Sequence of chain 30.A:
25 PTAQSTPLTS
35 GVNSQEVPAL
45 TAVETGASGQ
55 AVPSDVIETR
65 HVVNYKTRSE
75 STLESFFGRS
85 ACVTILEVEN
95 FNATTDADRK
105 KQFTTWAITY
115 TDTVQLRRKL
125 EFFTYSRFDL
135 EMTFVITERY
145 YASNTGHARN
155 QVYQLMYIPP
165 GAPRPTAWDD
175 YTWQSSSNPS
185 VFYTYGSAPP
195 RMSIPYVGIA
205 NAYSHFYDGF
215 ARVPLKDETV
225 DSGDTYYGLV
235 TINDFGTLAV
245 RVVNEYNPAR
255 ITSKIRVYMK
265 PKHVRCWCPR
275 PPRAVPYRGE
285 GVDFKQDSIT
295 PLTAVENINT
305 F

Binding-site contacts:
Ligand atom O1B contacts residue SER147 of chain 30.A at 2.7 Å (h-bond).
Ligand atom C3 contacts residue PRO252 of chain 29.A at 3.8 Å (hydrophobic).
Ligand atom C1 contacts residue ALA146 of chain 30.A at 4.0 Å (hydrophobic).
Ligand atom C11 contacts residue ARG143 of chain 30.A at 4.0 Å.
Ligand atom O1B contacts residue ALA146 of chain 30.A at 4.3 Å.
Ligand atom O1A contacts residue ASN148 of chain 30.A at 4.3 Å.
Ligand atom O1B contacts residue PRO252 of chain 29.A at 3.3 Å.
Ligand atom C1 contacts residue SER147 of chain 30.A at 3.6 Å.
Ligand atom C6 contacts residue TYR145 of chain 30.A at 3.4 Å (hydrophobic).
Ligand atom C5 contacts residue TYR145 of chain 30.A at 3.3 Å (hydrophobic).
Ligand atom N5 contacts residue TYR250 of chain 29.A at 4.4 Å.
Ligand atom C6 contacts residue ALA146 of chain 30.A at 4.2 Å (hydrophobic).
Ligand atom C10 contacts residue TYR250 of chain 29.A at 3.5 Å (hydrophobic).
Ligand atom C11 contacts residue TYR145 of chain 30.A at 3.7 Å (hydrophobic).
Ligand atom O10 contacts residue TYR250 of chain 29.A at 2.8 Å (h-bond).
Ligand atom O4 contacts residue TYR145 of chain 30.A at 4.2 Å.
Ligand atom O4 contacts residue ASN251 of chain 29.A at 4.1 Å.
Ligand atom C8 contacts residue ALA146 of chain 30.A at 4.5 Å (hydrophobic).
Ligand atom C9 contacts residue TYR145 of chain 30.A at 4.4 Å (hydrophobic).
Ligand atom C7 contacts residue TYR145 of chain 30.A at 3.9 Å (hydrophobic).
Ligand atom N5 contacts residue TYR145 of chain 30.A at 2.6 Å (h-bond).
Ligand atom O8 contacts residue ALA146 of chain 30.A at 3.3 Å.
Ligand atom O4 contacts residue TYR250 of chain 29.A at 3.4 Å.
Ligand atom C4 contacts residue PRO252 of chain 29.A at 3.7 Å (hydrophobic).
Ligand atom C11 contacts residue TYR250 of chain 29.A at 3.7 Å (hydrophobic).
Ligand atom O1A contacts residue SER147 of chain 30.A at 3.1 Å (h-bond).
Ligand atom O1A contacts residue ALA146 of chain 30.A at 3.2 Å.
Ligand atom C4 contacts residue TYR145 of chain 30.A at 3.6 Å (hydrophobic).
Ligand atom O4 contacts residue PRO252 of chain 29.A at 3.6 Å.
Ligand atom C10 contacts residue TYR145 of chain 30.A at 3.6 Å (hydrophobic).
Ligand atom C1 contacts residue PRO252 of chain 29.A at 4.0 Å (hydrophobic).

A protein and the small-molecule ligand that binds it are described below.
Small molecule (SMILES): CC(=O)N[C@H]1[C@H]([C@H](O)[C@H](O)CO)O[C@@](O)(C(=O)O)C[C@@H]1O

Sequence of chain 29.A:
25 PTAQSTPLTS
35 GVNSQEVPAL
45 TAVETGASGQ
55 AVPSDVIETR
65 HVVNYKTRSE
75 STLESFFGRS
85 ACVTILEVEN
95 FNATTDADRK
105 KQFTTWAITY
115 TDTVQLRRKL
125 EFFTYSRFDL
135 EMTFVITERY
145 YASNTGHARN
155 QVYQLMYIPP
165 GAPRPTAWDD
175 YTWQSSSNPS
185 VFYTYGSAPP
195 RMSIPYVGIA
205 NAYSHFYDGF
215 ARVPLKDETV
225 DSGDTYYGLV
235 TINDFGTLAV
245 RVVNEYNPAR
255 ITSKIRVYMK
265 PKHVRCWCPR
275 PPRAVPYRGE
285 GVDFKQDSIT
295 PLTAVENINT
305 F